The protein below binds the small molecule below.
Small molecule (SMILES): CC(=O)N[C@H]1[C@H](O[C@H]2[C@H](O)[C@@H](NC(C)=O)CO[C@@H]2CO)O[C@H](CO)[C@@H](O[C@H]2O[C@H](CO)[C@@H](O)[C@H](O)[C@@H]2O)[C@@H]1O

Sequence of chain 1.C:
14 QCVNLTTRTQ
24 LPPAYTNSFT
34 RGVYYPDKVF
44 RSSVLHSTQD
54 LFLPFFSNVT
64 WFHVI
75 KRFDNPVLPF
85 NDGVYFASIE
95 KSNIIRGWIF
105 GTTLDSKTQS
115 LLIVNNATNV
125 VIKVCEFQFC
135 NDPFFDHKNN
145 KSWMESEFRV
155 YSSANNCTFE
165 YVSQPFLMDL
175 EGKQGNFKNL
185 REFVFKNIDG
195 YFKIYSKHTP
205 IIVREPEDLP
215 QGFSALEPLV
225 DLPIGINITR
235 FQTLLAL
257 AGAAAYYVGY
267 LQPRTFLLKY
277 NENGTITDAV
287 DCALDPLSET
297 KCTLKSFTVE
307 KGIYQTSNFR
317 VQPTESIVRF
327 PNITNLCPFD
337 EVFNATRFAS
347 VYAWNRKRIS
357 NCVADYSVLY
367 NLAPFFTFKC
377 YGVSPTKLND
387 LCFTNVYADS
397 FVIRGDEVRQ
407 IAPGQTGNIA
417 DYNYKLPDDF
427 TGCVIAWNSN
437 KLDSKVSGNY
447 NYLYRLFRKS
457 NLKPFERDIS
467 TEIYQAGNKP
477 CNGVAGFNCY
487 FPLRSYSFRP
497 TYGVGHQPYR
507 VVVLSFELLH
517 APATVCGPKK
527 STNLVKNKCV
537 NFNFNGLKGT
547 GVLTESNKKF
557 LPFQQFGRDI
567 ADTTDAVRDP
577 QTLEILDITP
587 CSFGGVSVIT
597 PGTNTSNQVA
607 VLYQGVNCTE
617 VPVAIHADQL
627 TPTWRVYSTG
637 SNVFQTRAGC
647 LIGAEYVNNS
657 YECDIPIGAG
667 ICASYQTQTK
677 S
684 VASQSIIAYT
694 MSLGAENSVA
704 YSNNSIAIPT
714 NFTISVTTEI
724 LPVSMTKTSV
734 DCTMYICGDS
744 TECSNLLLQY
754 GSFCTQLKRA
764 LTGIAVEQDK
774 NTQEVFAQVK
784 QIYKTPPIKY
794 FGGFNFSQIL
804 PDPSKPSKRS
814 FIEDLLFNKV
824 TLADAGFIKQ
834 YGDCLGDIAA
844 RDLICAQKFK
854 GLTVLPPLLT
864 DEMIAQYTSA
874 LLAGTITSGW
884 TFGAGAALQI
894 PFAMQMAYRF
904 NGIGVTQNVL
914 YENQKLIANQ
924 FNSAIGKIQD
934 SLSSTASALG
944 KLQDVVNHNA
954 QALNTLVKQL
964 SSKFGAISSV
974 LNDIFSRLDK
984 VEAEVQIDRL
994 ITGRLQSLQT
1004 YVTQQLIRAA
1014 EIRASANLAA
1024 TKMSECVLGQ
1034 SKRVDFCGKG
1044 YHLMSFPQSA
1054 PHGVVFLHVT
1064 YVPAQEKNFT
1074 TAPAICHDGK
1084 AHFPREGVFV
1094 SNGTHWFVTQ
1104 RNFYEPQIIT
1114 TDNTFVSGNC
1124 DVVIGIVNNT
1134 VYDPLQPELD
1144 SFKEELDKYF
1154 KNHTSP

Binding-site contacts:
Ligand atom C5 contacts residue ASN1131 of chain 1.C at 3.7 Å.
Ligand atom C1 contacts residue ASN1131 of chain 1.C at 1.4 Å.
Ligand atom C3 contacts residue ASN1131 of chain 1.C at 3.8 Å.
Ligand atom C2 contacts residue ASN1131 of chain 1.C at 2.5 Å.
Ligand atom O5 contacts residue ASN1131 of chain 1.C at 2.3 Å (h-bond).
Ligand atom N2 contacts residue ASN1131 of chain 1.C at 3.0 Å (h-bond).
Ligand atom O7 contacts residue ASN1131 of chain 1.C at 2.9 Å (h-bond).
Ligand atom C7 contacts residue ASN1131 of chain 1.C at 3.2 Å.
Ligand atom C4 contacts residue ASN1131 of chain 1.C at 4.2 Å.